A protein and the small-molecule ligand that binds it are described below.
Small molecule (SMILES): NC(=O)c1cc[n+](COC[n+]2ccccc2/C=N/O)cc1

Sequence of chain 1.B:
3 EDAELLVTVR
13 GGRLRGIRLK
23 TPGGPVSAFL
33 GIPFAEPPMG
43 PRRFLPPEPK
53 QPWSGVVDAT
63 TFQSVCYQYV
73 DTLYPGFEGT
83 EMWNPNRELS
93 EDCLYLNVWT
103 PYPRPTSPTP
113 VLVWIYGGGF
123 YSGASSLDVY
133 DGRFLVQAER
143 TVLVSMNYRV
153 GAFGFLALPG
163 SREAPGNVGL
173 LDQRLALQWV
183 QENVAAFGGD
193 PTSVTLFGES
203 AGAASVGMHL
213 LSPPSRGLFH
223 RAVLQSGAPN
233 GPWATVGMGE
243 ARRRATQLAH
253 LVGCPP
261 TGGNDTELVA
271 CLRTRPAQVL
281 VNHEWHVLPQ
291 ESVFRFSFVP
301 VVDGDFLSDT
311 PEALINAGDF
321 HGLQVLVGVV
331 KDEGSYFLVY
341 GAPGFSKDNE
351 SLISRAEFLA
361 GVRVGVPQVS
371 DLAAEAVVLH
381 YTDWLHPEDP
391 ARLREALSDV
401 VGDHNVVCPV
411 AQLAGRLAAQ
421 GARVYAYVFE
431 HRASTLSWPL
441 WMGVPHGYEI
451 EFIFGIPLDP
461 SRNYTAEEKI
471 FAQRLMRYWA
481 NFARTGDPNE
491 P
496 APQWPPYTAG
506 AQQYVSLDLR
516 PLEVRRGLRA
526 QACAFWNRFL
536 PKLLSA

Binding-site contacts:
Ligand atom C6 contacts residue TYR340 of chain 1.B at 3.3 Å (hydrophobic).
Ligand atom C11 contacts residue TRP285 of chain 1.B at 3.5 Å (hydrophobic).
Ligand atom C10 contacts residue TRP285 of chain 1.B at 3.1 Å (hydrophobic).
Ligand atom C7 contacts residue TYR123 of chain 1.B at 3.9 Å (hydrophobic).
Ligand atom C1 contacts residue TYR123 of chain 1.B at 3.1 Å (hydrophobic).
Ligand atom C14 contacts residue TRP285 of chain 1.B at 3.5 Å (hydrophobic).
Ligand atom N4 contacts residue TYR71 of chain 1.B at 3.5 Å.
Ligand atom C9 contacts residue TYR123 of chain 1.B at 3.7 Å (hydrophobic).
Ligand atom C8 contacts residue TYR123 of chain 1.B at 3.7 Å (hydrophobic).
Ligand atom O1 contacts residue TYR123 of chain 1.B at 3.5 Å (h-bond).
Ligand atom N1 contacts residue TYR123 of chain 1.B at 2.9 Å (h-bond).
Ligand atom C13 contacts residue TYR71 of chain 1.B at 3.8 Å (hydrophobic).
Ligand atom C3 contacts residue TYR123 of chain 1.B at 3.3 Å (hydrophobic).
Ligand atom C4 contacts residue TYR336 of chain 1.B at 3.6 Å (hydrophobic).
Ligand atom N4 contacts residue VAL281 of chain 1.B at 2.8 Å (h-bond).
Ligand atom C9 contacts residue TYR71 of chain 1.B at 3.6 Å (hydrophobic).
Ligand atom C10 contacts residue TYR71 of chain 1.B at 3.4 Å (hydrophobic).
Ligand atom C12 contacts residue TYR71 of chain 1.B at 3.6 Å (hydrophobic).
Ligand atom C2 contacts residue TYR123 of chain 1.B at 2.9 Å (hydrophobic).
Ligand atom C10 contacts residue GLU284 of chain 1.B at 3.6 Å.
Ligand atom N2 contacts residue TYR340 of chain 1.B at 3.3 Å.
Ligand atom N4 contacts residue GLU284 of chain 1.B at 3.1 Å (salt-bridge).
Ligand atom O1 contacts residue ASP73 of chain 1.B at 3.4 Å.
Ligand atom O3 contacts residue VAL281 of chain 1.B at 3.7 Å.
Ligand atom C11 contacts residue TYR71 of chain 1.B at 3.4 Å (hydrophobic).
Ligand atom C2 contacts residue TYR340 of chain 1.B at 3.6 Å (hydrophobic).
Ligand atom C8 contacts residue TRP285 of chain 1.B at 3.7 Å (hydrophobic).
Ligand atom C14 contacts residue TYR71 of chain 1.B at 3.4 Å (hydrophobic).
Ligand atom N1 contacts residue ASP73 of chain 1.B at 3.7 Å.
Ligand atom N2 contacts residue TYR123 of chain 1.B at 3.3 Å (h-bond).
Ligand atom N3 contacts residue TRP285 of chain 1.B at 3.4 Å.
Ligand atom C5 contacts residue TYR340 of chain 1.B at 3.7 Å (hydrophobic).
Ligand atom O3 contacts residue TYR71 of chain 1.B at 3.8 Å.
Ligand atom C7 contacts residue TYR340 of chain 1.B at 3.5 Å (hydrophobic).
Ligand atom C13 contacts residue TRP285 of chain 1.B at 3.6 Å (hydrophobic).
Ligand atom C12 contacts residue TRP285 of chain 1.B at 3.3 Å (hydrophobic).
Ligand atom O3 contacts residue TRP285 of chain 1.B at 3.3 Å.
Ligand atom C3 contacts residue TYR336 of chain 1.B at 3.4 Å (hydrophobic).
Ligand atom C9 contacts residue TRP285 of chain 1.B at 3.5 Å (hydrophobic).
Ligand atom C14 contacts residue VAL281 of chain 1.B at 3.7 Å (hydrophobic).